Sequence of chain 1.A:
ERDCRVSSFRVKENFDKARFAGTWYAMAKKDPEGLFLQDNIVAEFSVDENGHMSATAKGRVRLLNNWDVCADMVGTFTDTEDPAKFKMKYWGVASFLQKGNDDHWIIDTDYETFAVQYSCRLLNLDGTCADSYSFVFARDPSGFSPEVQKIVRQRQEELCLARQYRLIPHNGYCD

The small molecule below binds the protein below.
Small molecule (SMILES): CC1=C(/C=C/C(C)=C/C=C/C(C)=C/CO)C(C)(C)CCC1

Binding-site contacts:
Ligand atom C10 contacts residue MET73 of chain 1.A at 3.9 Å (hydrophobic).
Ligand atom C15 contacts residue LEU97 of chain 1.A at 3.8 Å (hydrophobic).
Ligand atom O1 contacts residue LEU35 of chain 1.A at 4.1 Å.
Ligand atom C8 contacts residue LEU37 of chain 1.A at 4.0 Å (hydrophobic).
Ligand atom C11 contacts residue MET73 of chain 1.A at 4.0 Å (hydrophobic).
Ligand atom C4 contacts residue MET88 of chain 1.A at 3.9 Å (hydrophobic).
Ligand atom C2 contacts residue PHE45 of chain 1.A at 4.1 Å (hydrophobic).
Ligand atom C15 contacts residue GLN98 of chain 1.A at 4.0 Å.
Ligand atom C2 contacts residue HIS104 of chain 1.A at 3.9 Å.
Ligand atom C3 contacts residue ALA57 of chain 1.A at 4.1 Å (hydrophobic).
Ligand atom C15 contacts residue VAL61 of chain 1.A at 3.8 Å (hydrophobic).
Ligand atom C12 contacts residue LEU37 of chain 1.A at 3.8 Å (hydrophobic).
Ligand atom C14 contacts residue LEU97 of chain 1.A at 3.9 Å (hydrophobic).
Ligand atom C20 contacts residue LEU35 of chain 1.A at 3.4 Å (hydrophobic).
Ligand atom C18 contacts residue MET88 of chain 1.A at 3.9 Å (hydrophobic).
Ligand atom C6 contacts residue MET88 of chain 1.A at 3.8 Å (hydrophobic).
Ligand atom C17 contacts residue PHE135 of chain 1.A at 3.8 Å (hydrophobic).
Ligand atom C3 contacts residue ALA43 of chain 1.A at 4.0 Å (hydrophobic).
Ligand atom C5 contacts residue MET88 of chain 1.A at 3.6 Å (hydrophobic).
Ligand atom C13 contacts residue GLN98 of chain 1.A at 3.8 Å.
Ligand atom C3 contacts residue ALA55 of chain 1.A at 3.9 Å (hydrophobic).
Ligand atom C16 contacts residue PHE135 of chain 1.A at 4.0 Å (hydrophobic).
Ligand atom C20 contacts residue GLN98 of chain 1.A at 3.7 Å.
Ligand atom C18 contacts residue TYR90 of chain 1.A at 3.7 Å (hydrophobic).
Ligand atom C19 contacts residue TYR133 of chain 1.A at 4.0 Å (hydrophobic).
Ligand atom C4 contacts residue ALA55 of chain 1.A at 3.9 Å (hydrophobic).
Ligand atom C16 contacts residue HIS104 of chain 1.A at 3.8 Å.
Ligand atom O1 contacts residue LEU97 of chain 1.A at 3.4 Å.
Ligand atom C7 contacts residue MET88 of chain 1.A at 3.8 Å (hydrophobic).
Ligand atom C10 contacts residue LEU37 of chain 1.A at 3.7 Å (hydrophobic).
Ligand atom C18 contacts residue GLY75 of chain 1.A at 4.1 Å.
Ligand atom C12 contacts residue MET73 of chain 1.A at 3.8 Å (hydrophobic).
Ligand atom O1 contacts residue GLN98 of chain 1.A at 2.9 Å (h-bond).
Ligand atom C18 contacts residue VAL74 of chain 1.A at 4.0 Å (hydrophobic).
Ligand atom C19 contacts residue PHE36 of chain 1.A at 4.0 Å (hydrophobic).
Ligand atom C18 contacts residue MET73 of chain 1.A at 4.1 Å (hydrophobic).
Ligand atom C19 contacts residue ARG121 of chain 1.A at 3.9 Å.
Ligand atom C11 contacts residue LEU37 of chain 1.A at 4.0 Å (hydrophobic).
Ligand atom C14 contacts residue GLN98 of chain 1.A at 4.0 Å.
Ligand atom C20 contacts residue PHE36 of chain 1.A at 3.8 Å (hydrophobic).